A protein and the small-molecule ligand that binds it are described below.
Small molecule (SMILES): CC(=O)N[C@@H]1[C@@H](O)[C@H](O)[C@@H](CO)O[C@H]1O

Sequence of chain 1.C:
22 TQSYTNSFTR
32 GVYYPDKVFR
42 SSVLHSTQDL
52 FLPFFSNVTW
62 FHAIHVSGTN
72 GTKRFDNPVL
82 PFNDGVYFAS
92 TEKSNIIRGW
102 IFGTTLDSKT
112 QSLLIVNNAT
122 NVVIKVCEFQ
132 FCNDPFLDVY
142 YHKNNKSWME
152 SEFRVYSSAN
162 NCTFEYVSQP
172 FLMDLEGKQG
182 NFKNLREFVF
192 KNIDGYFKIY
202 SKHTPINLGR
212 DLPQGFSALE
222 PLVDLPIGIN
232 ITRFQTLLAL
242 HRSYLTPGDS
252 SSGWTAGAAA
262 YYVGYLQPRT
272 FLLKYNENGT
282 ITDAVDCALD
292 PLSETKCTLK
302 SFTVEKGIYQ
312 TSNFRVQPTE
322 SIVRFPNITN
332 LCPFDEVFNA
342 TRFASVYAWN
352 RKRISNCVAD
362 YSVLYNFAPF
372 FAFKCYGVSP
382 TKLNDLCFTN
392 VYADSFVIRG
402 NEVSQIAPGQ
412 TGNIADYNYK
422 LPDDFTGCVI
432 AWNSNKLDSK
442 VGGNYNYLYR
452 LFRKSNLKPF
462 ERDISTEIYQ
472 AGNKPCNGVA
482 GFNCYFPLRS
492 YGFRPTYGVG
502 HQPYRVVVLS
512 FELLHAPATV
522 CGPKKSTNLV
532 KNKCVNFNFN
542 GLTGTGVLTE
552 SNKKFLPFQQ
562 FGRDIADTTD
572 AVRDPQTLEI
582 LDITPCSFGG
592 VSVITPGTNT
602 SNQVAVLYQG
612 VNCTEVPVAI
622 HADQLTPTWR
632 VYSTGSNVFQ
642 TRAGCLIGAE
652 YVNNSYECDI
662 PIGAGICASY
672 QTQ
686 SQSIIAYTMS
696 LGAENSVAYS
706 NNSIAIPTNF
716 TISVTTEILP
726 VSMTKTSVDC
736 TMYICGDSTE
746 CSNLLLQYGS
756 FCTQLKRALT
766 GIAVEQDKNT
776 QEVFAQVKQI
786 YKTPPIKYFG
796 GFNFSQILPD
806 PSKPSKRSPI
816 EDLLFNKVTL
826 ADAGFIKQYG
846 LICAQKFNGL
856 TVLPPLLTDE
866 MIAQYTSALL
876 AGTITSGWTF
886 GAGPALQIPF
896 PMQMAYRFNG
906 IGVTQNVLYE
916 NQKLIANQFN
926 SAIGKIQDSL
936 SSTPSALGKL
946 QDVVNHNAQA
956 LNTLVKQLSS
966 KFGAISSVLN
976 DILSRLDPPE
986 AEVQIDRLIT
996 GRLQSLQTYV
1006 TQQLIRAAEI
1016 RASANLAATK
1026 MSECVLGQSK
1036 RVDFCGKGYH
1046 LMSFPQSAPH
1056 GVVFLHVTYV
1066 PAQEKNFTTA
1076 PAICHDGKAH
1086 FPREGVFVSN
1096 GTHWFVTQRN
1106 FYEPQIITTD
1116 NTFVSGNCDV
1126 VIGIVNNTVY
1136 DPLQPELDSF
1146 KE

Binding-site contacts:
Ligand atom O5 contacts residue ASN654 of chain 1.C at 2.3 Å (h-bond).
Ligand atom C4 contacts residue ASN654 of chain 1.C at 4.2 Å.
Ligand atom C5 contacts residue ASN654 of chain 1.C at 3.6 Å.
Ligand atom C7 contacts residue ASN654 of chain 1.C at 3.0 Å.
Ligand atom N2 contacts residue ASN654 of chain 1.C at 3.0 Å (h-bond).
Ligand atom C1 contacts residue ASN654 of chain 1.C at 1.4 Å.
Ligand atom C8 contacts residue TYR652 of chain 1.C at 3.5 Å (hydrophobic).
Ligand atom O7 contacts residue ASN654 of chain 1.C at 3.2 Å (h-bond).
Ligand atom C2 contacts residue ASN654 of chain 1.C at 2.5 Å.
Ligand atom O6 contacts residue ASN654 of chain 1.C at 4.5 Å.
Ligand atom C8 contacts residue ASN654 of chain 1.C at 3.5 Å.
Ligand atom C3 contacts residue ASN654 of chain 1.C at 3.8 Å.